Sequence of chain 3.C:
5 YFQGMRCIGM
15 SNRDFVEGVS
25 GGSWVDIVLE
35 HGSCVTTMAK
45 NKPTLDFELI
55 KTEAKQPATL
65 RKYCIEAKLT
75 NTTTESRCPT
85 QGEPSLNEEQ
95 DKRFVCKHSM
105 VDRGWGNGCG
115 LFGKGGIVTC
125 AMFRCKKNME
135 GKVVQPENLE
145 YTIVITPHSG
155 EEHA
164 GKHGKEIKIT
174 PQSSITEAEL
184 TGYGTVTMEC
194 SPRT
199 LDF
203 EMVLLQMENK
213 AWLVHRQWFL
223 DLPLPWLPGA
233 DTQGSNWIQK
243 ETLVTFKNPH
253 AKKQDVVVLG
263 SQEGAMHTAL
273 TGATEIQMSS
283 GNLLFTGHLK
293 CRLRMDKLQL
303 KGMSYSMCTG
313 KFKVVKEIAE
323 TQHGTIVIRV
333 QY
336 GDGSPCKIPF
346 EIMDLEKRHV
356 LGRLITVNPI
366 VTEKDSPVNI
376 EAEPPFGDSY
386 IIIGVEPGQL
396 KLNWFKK

Sequence of chain 3.D:
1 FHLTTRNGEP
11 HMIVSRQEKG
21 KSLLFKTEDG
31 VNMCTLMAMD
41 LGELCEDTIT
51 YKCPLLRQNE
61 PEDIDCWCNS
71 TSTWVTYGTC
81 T

The small molecule below binds the protein below.
Small molecule (SMILES): CC(=O)N[C@@H]1[C@@H](O)[C@H](O)[C@@H](CO)O[C@H]1O

Binding-site contacts:
Ligand atom O6 contacts residue ASN75 of chain 3.C at 3.8 Å.
Ligand atom C6 contacts residue ASN75 of chain 3.C at 3.8 Å.
Ligand atom C5 contacts residue ASN75 of chain 3.C at 3.2 Å.
Ligand atom O6 contacts residue CYS45 of chain 3.D at 3.4 Å (h-bond).
Ligand atom C6 contacts residue THR48 of chain 3.D at 4.4 Å.
Ligand atom O6 contacts residue THR48 of chain 3.D at 4.0 Å.
Ligand atom O3 contacts residue NAG1 of chain 3.T at 2.4 Å (h-bond).
Ligand atom C7 contacts residue ASN75 of chain 3.C at 2.8 Å.
Ligand atom N2 contacts residue ASN75 of chain 3.C at 3.0 Å (h-bond).
Ligand atom C2 contacts residue ASN75 of chain 3.C at 2.6 Å.
Ligand atom C8 contacts residue MET126 of chain 3.C at 3.7 Å (hydrophobic).
Ligand atom C6 contacts residue CYS45 of chain 3.D at 4.4 Å (hydrophobic).
Ligand atom O7 contacts residue MET126 of chain 3.C at 3.1 Å.
Ligand atom C8 contacts residue PHE98 of chain 3.C at 3.6 Å (hydrophobic).
Ligand atom C2 contacts residue NAG1 of chain 3.T at 4.1 Å.
Ligand atom C3 contacts residue NAG1 of chain 3.T at 3.3 Å.
Ligand atom O5 contacts residue THR48 of chain 3.D at 4.0 Å.
Ligand atom C4 contacts residue ASN75 of chain 3.C at 4.0 Å.
Ligand atom O5 contacts residue ASN75 of chain 3.C at 2.1 Å (h-bond).
Ligand atom O6 contacts residue NAG1 of chain 3.T at 4.1 Å.
Ligand atom C5 contacts residue NAG1 of chain 3.T at 3.7 Å.
Ligand atom O4 contacts residue NAG1 of chain 3.T at 1.6 Å.
Ligand atom C7 contacts residue MET126 of chain 3.C at 3.8 Å (hydrophobic).
Ligand atom O6 contacts residue GLU46 of chain 3.D at 3.8 Å.
Ligand atom C8 contacts residue ASN75 of chain 3.C at 3.0 Å.
Ligand atom C4 contacts residue NAG1 of chain 3.T at 2.9 Å.
Ligand atom O7 contacts residue ASN75 of chain 3.C at 3.2 Å (h-bond).
Ligand atom C1 contacts residue ASN75 of chain 3.C at 1.3 Å.
Ligand atom C3 contacts residue ASN75 of chain 3.C at 3.5 Å.
Ligand atom C6 contacts residue NAG1 of chain 3.T at 3.4 Å.